The small molecule below binds the protein below.
Small molecule (SMILES): CC(=O)C(C)=O

Sequence of chain 1.A:
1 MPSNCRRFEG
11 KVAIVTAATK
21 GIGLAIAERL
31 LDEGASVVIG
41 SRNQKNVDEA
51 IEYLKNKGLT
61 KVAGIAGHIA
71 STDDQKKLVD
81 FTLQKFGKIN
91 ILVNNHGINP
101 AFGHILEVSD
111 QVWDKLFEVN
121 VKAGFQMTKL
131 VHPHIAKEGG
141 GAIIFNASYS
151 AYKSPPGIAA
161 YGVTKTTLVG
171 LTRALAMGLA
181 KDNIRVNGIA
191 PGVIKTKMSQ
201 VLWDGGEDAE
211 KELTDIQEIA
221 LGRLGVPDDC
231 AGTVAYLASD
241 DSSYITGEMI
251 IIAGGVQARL

Binding-site contacts:
Ligand atom C2 contacts residue ILE158 of chain 1.A at 3.9 Å (hydrophobic).
Ligand atom O1 contacts residue SER148 of chain 1.A at 2.6 Å (h-bond).
Ligand atom C2 contacts residue NAP1 of chain 1.C at 4.3 Å.
Ligand atom C1 contacts residue TYR161 of chain 1.A at 3.4 Å (hydrophobic).
Ligand atom C4 contacts residue MET198 of chain 1.A at 3.9 Å (hydrophobic).
Ligand atom O2 contacts residue VAL193 of chain 1.A at 4.1 Å.
Ligand atom C1 contacts residue ILE158 of chain 1.A at 4.2 Å (hydrophobic).
Ligand atom C4 contacts residue ASN99 of chain 1.A at 4.5 Å.
Ligand atom O2 contacts residue NAP1 of chain 1.C at 3.8 Å.
Ligand atom C2 contacts residue SER148 of chain 1.A at 4.4 Å.
Ligand atom C3 contacts residue SER150 of chain 1.A at 3.6 Å.
Ligand atom C3 contacts residue ILE158 of chain 1.A at 3.9 Å (hydrophobic).
Ligand atom O2 contacts residue LEU202 of chain 1.A at 4.5 Å.
Ligand atom O2 contacts residue ILE158 of chain 1.A at 4.4 Å.
Ligand atom O1 contacts residue NAP1 of chain 1.C at 3.2 Å.
Ligand atom C1 contacts residue SER148 of chain 1.A at 3.8 Å.
Ligand atom C4 contacts residue TYR161 of chain 1.A at 3.3 Å (hydrophobic).
Ligand atom C3 contacts residue SER148 of chain 1.A at 4.2 Å.
Ligand atom C4 contacts residue ILE158 of chain 1.A at 4.4 Å (hydrophobic).
Ligand atom C4 contacts residue NAP1 of chain 1.C at 3.6 Å.
Ligand atom O1 contacts residue SER150 of chain 1.A at 3.8 Å.
Ligand atom O1 contacts residue TYR161 of chain 1.A at 2.9 Å (h-bond).
Ligand atom C1 contacts residue NAP1 of chain 1.C at 3.5 Å.